Sequence of chain 1.C:
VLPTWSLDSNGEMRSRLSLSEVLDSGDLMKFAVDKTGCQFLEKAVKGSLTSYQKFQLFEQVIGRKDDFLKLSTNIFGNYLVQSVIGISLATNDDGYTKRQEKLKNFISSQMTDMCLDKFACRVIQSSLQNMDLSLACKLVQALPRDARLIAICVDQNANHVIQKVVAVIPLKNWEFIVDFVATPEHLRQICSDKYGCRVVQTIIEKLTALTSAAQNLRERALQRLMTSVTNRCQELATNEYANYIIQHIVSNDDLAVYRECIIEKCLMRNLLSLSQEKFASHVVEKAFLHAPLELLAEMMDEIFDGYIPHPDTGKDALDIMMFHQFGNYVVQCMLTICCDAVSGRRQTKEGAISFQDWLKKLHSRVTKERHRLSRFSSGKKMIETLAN

Binding-site contacts:
Ligand atom O4 contacts residue LYS395 of chain 1.C at 3.0 Å (salt-bridge).
Ligand atom N1 contacts residue GLU295 of chain 1.C at 2.8 Å (salt-bridge).
Ligand atom O5' contacts residue GLN160 of chain 1.C at 3.0 Å (h-bond).
Ligand atom N3 contacts residue ASN82 of chain 1.C at 2.7 Å (h-bond).
Ligand atom O2' contacts residue ASN161 of chain 1.C at 2.9 Å (h-bond).
Ligand atom N7 contacts residue TYR339 of chain 1.C at 3.2 Å.
Ligand atom C2 contacts residue TYR254 of chain 1.C at 3.0 Å (hydrophobic).
Ligand atom C2 contacts residue TYR339 of chain 1.C at 3.1 Å (hydrophobic).
Ligand atom N2 contacts residue SER291 of chain 1.C at 2.9 Å (h-bond).
Ligand atom O4 contacts residue GLN342 of chain 1.C at 2.8 Å (h-bond).
Ligand atom N1 contacts residue GLN205 of chain 1.C at 2.9 Å (h-bond).
Ligand atom C1' contacts residue ASN161 of chain 1.C at 3.2 Å.
Ligand atom N3 contacts residue TYR254 of chain 1.C at 3.1 Å.
Ligand atom C6 contacts residue TYR254 of chain 1.C at 3.2 Å (hydrophobic).
Ligand atom N6 contacts residue GLN167 of chain 1.C at 2.9 Å (h-bond).
Ligand atom N7 contacts residue GLN167 of chain 1.C at 2.8 Å (h-bond).
Ligand atom N1 contacts residue TYR254 of chain 1.C at 3.0 Å (h-bond).
Ligand atom O2' contacts residue HIS164 of chain 1.C at 3.0 Å (h-bond).
Ligand atom OP1 contacts residue LYS198 of chain 1.C at 3.2 Å (salt-bridge).
Ligand atom O2 contacts residue PHE123 of chain 1.C at 3.1 Å.
Ligand atom C2 contacts residue HIS292 of chain 1.C at 3.2 Å.
Ligand atom N7 contacts residue GLN129 of chain 1.C at 3.2 Å (h-bond).
Ligand atom O2 contacts residue ASN338 of chain 1.C at 3.0 Å (h-bond).
Ligand atom O3' contacts residue LYS288 of chain 1.C at 3.0 Å (salt-bridge).
Ligand atom O2' contacts residue LYS288 of chain 1.C at 2.7 Å (salt-bridge).
Ligand atom O2' contacts residue LYS198 of chain 1.C at 3.2 Å.
Ligand atom N3 contacts residue ASN253 of chain 1.C at 3.0 Å (h-bond).
Ligand atom O4 contacts residue GLN86 of chain 1.C at 3.0 Å (h-bond).
Ligand atom O2 contacts residue ASN253 of chain 1.C at 3.0 Å (h-bond).
Ligand atom C8 contacts residue TYR254 of chain 1.C at 3.2 Å (hydrophobic).
Ligand atom OP1 contacts residue TYR199 of chain 1.C at 2.6 Å (h-bond).
Ligand atom O2' contacts residue PHE336 of chain 1.C at 3.2 Å.
Ligand atom O2 contacts residue ASN82 of chain 1.C at 2.8 Å (h-bond).
Ligand atom N2 contacts residue GLN205 of chain 1.C at 2.8 Å (h-bond).
Ligand atom N2 contacts residue GLU295 of chain 1.C at 2.8 Å (salt-bridge).
Ligand atom C4 contacts residue ARG126 of chain 1.C at 3.2 Å.
Ligand atom O4 contacts residue GLN257 of chain 1.C at 2.9 Å (h-bond).
Ligand atom N3 contacts residue ASN338 of chain 1.C at 2.8 Å (h-bond).
Ligand atom N3 contacts residue TYR339 of chain 1.C at 3.2 Å (h-bond).
Ligand atom N3 contacts residue TYR83 of chain 1.C at 3.2 Å.

Sequence of chain 1.F:
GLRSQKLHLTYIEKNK

The protein below binds the small molecule below.
Small molecule (SMILES): Nc1nc(=O)c2ncn([C@@H]3O[C@H](CO[P](=O)(O)O[C@H]4[C@@H](O)[C@H](n5ccc(=O)[nH]c5=O)O[C@@H]4COP(=O)=O)[C@@H](O[P](=O)(O)OC[C@H]4O[C@@H](n5ccc(=O)[nH]c5=O)[C@H](O)[C@@H]4O[P](=O)(O)OC[C@H]4O[C@@H](n5cnc6c(=O)nc(N)[nH]c65)[C@H](O)[C@@H]4O[P](=O)(O)OC[C@H]4O[C@@H](n5cnc6c(N)ncnc65)[C@H](O)[C@@H]4O[P](=O)(O)OC[C@H]4O[C@@H](n5cnc6c(N)ncnc65)[C@H](O)[C@@H]4O[P](=O)(O)OC[C@H]4O[C@@H](n5ccc(=O)[nH]c5=O)[C@H](O)[C@@H]4O)[C@H]3O)c2[nH]1